Sequence of chain 1.B:
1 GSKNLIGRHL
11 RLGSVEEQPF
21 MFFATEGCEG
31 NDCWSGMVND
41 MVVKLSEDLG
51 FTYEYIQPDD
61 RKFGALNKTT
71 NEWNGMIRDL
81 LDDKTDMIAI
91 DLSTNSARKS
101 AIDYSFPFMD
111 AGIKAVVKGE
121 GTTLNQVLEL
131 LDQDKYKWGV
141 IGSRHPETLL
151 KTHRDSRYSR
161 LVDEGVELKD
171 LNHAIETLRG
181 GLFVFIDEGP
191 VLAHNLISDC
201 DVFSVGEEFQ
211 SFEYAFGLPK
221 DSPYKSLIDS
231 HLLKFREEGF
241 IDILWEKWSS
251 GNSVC

This protein binds this small molecule.
Small molecule (SMILES): NCC(=O)O

Binding-site contacts:
Ligand atom N contacts residue PHE63 of chain 1.B at 3.7 Å.
Ligand atom CA contacts residue SER93 of chain 1.B at 3.9 Å.
Ligand atom CA contacts residue HIS145 of chain 1.B at 4.3 Å.
Ligand atom C contacts residue ASP91 of chain 1.B at 4.2 Å.
Ligand atom C contacts residue ARG98 of chain 1.B at 3.5 Å.
Ligand atom OXT contacts residue HIS145 of chain 1.B at 3.9 Å.
Ligand atom OXT contacts residue SER93 of chain 1.B at 2.9 Å (h-bond).
Ligand atom OXT contacts residue LEU92 of chain 1.B at 3.8 Å.
Ligand atom O contacts residue HIS145 of chain 1.B at 2.9 Å (h-bond).
Ligand atom O contacts residue GLU188 of chain 1.B at 4.3 Å.
Ligand atom N contacts residue ASP91 of chain 1.B at 2.9 Å (salt-bridge).
Ligand atom OXT contacts residue GLU188 of chain 1.B at 4.2 Å.
Ligand atom C contacts residue SER93 of chain 1.B at 3.7 Å.
Ligand atom C contacts residue GLU188 of chain 1.B at 3.8 Å.
Ligand atom CA contacts residue ARG144 of chain 1.B at 3.6 Å.
Ligand atom CA contacts residue GLU188 of chain 1.B at 3.2 Å.
Ligand atom O contacts residue PHE63 of chain 1.B at 3.4 Å.
Ligand atom CA contacts residue GLU17 of chain 1.B at 4.1 Å.
Ligand atom N contacts residue ARG144 of chain 1.B at 4.1 Å.
Ligand atom C contacts residue HIS145 of chain 1.B at 3.6 Å.
Ligand atom N contacts residue GLU17 of chain 1.B at 3.5 Å (salt-bridge).
Ligand atom CA contacts residue PHE63 of chain 1.B at 3.5 Å (hydrophobic).
Ligand atom C contacts residue PHE63 of chain 1.B at 3.2 Å (hydrophobic).
Ligand atom CA contacts residue ASP91 of chain 1.B at 4.0 Å.
Ligand atom O contacts residue ARG98 of chain 1.B at 2.9 Å (salt-bridge).
Ligand atom N contacts residue GLU188 of chain 1.B at 2.7 Å (salt-bridge).
Ligand atom OXT contacts residue ARG98 of chain 1.B at 2.9 Å (salt-bridge).
Ligand atom O contacts residue ARG144 of chain 1.B at 3.4 Å.
Ligand atom OXT contacts residue ASP91 of chain 1.B at 3.6 Å (salt-bridge).
Ligand atom C contacts residue ARG144 of chain 1.B at 4.1 Å.
Ligand atom OXT contacts residue PHE63 of chain 1.B at 3.4 Å.
Ligand atom N contacts residue SER93 of chain 1.B at 3.4 Å (h-bond).
Ligand atom N contacts residue TYR214 of chain 1.B at 4.0 Å.